Sequence of chain 1.A:
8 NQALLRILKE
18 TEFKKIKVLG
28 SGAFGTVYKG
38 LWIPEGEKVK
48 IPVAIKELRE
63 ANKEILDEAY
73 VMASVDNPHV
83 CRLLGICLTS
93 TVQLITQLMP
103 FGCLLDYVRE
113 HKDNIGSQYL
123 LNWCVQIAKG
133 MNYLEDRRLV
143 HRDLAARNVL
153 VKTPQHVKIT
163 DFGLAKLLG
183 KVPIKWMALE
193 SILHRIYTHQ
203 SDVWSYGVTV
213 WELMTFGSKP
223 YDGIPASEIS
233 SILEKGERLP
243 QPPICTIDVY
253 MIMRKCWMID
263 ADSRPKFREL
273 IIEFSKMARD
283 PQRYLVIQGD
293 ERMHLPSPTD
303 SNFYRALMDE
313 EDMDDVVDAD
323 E

Binding-site contacts:
Ligand atom O3G contacts residue ALA30 of chain 1.A at 2.9 Å (h-bond).
Ligand atom O1A contacts residue SER28 of chain 1.A at 3.6 Å.
Ligand atom PB contacts residue MG1 of chain 1.E at 3.1 Å.
Ligand atom O2A contacts residue LYS53 of chain 1.A at 2.7 Å (salt-bridge).
Ligand atom N6 contacts residue ALA51 of chain 1.A at 3.5 Å.
Ligand atom O4' contacts residue VAL34 of chain 1.A at 3.4 Å.
Ligand atom O1A contacts residue GLY29 of chain 1.A at 3.2 Å (h-bond).
Ligand atom O1A contacts residue LYS53 of chain 1.A at 3.5 Å.
Ligand atom N3 contacts residue LEU26 of chain 1.A at 3.6 Å.
Ligand atom C2 contacts residue MET101 of chain 1.A at 3.5 Å (hydrophobic).
Ligand atom PG contacts residue MG1 of chain 1.E at 3.4 Å.
Ligand atom N6 contacts residue LEU152 of chain 1.A at 3.5 Å.
Ligand atom O1G contacts residue ASP145 of chain 1.A at 3.6 Å.
Ligand atom PA contacts residue MG1 of chain 1.E at 3.2 Å.
Ligand atom O3A contacts residue GLY29 of chain 1.A at 3.5 Å (h-bond).
Ligand atom O2A contacts residue MG1 of chain 1.E at 2.0 Å.
Ligand atom C6 contacts residue LEU152 of chain 1.A at 3.6 Å (hydrophobic).
Ligand atom O3G contacts residue GLY29 of chain 1.A at 3.7 Å.
Ligand atom O1G contacts residue MG1 of chain 1.E at 2.0 Å.
Ligand atom C5' contacts residue SER28 of chain 1.A at 3.6 Å.
Ligand atom N3B contacts residue ARG149 of chain 1.A at 3.5 Å (salt-bridge).
Ligand atom N3B contacts residue MG1 of chain 1.E at 3.7 Å.
Ligand atom O2G contacts residue ASN150 of chain 1.A at 3.3 Å (h-bond).
Ligand atom O5' contacts residue VAL34 of chain 1.A at 3.6 Å.
Ligand atom O1A contacts residue VAL34 of chain 1.A at 3.6 Å.
Ligand atom C5' contacts residue GLY27 of chain 1.A at 3.5 Å.
Ligand atom N6 contacts residue GLN99 of chain 1.A at 2.9 Å (h-bond).
Ligand atom C5' contacts residue VAL34 of chain 1.A at 3.7 Å (hydrophobic).
Ligand atom O1B contacts residue ASN150 of chain 1.A at 3.0 Å (h-bond).
Ligand atom PG contacts residue ASP145 of chain 1.A at 3.5 Å.
Ligand atom O2' contacts residue CYS105 of chain 1.A at 3.6 Å.
Ligand atom N1 contacts residue MET101 of chain 1.A at 3.0 Å (h-bond).
Ligand atom O1G contacts residue ASN150 of chain 1.A at 2.9 Å (h-bond).
Ligand atom O1B contacts residue MG1 of chain 1.E at 2.1 Å.
Ligand atom O3A contacts residue MG1 of chain 1.E at 3.5 Å.
Ligand atom O1A contacts residue GLY32 of chain 1.A at 3.4 Å (h-bond).
Ligand atom O1G contacts residue ASP163 of chain 1.A at 2.8 Å (salt-bridge).
Ligand atom O2G contacts residue ASP145 of chain 1.A at 2.5 Å (salt-bridge).
Ligand atom O2G contacts residue ARG149 of chain 1.A at 2.9 Å (salt-bridge).
Ligand atom O2A contacts residue ASP163 of chain 1.A at 2.8 Å (salt-bridge).

A small-molecule ligand and the protein it binds are described below.
Small molecule (SMILES): Nc1ncnc2c1ncn2[C@@H]1O[C@H](CO[P](=O)(O)O[P](=O)(O)NP(=O)(O)O)[C@@H](O)[C@H]1O